Sequence of chain 4.C:
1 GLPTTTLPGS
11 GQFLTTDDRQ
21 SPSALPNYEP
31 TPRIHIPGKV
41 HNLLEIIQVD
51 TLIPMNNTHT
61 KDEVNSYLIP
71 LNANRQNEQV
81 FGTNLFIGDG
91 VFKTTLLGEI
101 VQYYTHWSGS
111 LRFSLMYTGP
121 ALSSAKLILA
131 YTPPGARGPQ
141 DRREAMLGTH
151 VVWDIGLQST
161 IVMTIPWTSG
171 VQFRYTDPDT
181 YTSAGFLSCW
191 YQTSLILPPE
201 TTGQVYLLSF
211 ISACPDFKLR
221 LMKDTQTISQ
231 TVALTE

A small-molecule ligand and the protein it binds are described below.
Small molecule (SMILES): Cc1cc(CCCCCOc2ccc(C3=NCCO3)cc2)on1

Sequence of chain 4.A:
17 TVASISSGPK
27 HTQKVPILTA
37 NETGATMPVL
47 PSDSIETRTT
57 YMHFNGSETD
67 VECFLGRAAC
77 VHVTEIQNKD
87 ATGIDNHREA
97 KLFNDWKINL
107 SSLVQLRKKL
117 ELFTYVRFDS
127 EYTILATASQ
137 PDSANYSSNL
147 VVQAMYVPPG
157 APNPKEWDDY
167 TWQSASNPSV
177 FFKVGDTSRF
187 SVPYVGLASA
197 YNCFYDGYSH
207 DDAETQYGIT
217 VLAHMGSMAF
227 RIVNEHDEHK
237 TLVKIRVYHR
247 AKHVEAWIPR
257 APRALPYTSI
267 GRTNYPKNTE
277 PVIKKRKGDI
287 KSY

Binding-site contacts:
Ligand atom C4 contacts residue LEU106 of chain 4.A at 3.5 Å (hydrophobic).
Ligand atom C6B contacts residue TYR128 of chain 4.A at 3.3 Å (hydrophobic).
Ligand atom C2B contacts residue VAL188 of chain 4.A at 3.5 Å (hydrophobic).
Ligand atom C5C contacts residue VAL188 of chain 4.A at 4.1 Å (hydrophobic).
Ligand atom C1B contacts residue TYR128 of chain 4.A at 3.6 Å (hydrophobic).
Ligand atom C5A contacts residue VAL176 of chain 4.A at 3.6 Å (hydrophobic).
Ligand atom C4A contacts residue PRO174 of chain 4.A at 3.1 Å (hydrophobic).
Ligand atom N2 contacts residue MET221 of chain 4.A at 3.4 Å (h-bond).
Ligand atom C5A contacts residue ALA150 of chain 4.A at 4.0 Å (hydrophobic).
Ligand atom C1C contacts residue MET221 of chain 4.A at 4.0 Å (hydrophobic).
Ligand atom O1B contacts residue TYR128 of chain 4.A at 3.4 Å (h-bond).
Ligand atom C2A contacts residue TYR152 of chain 4.A at 3.6 Å (hydrophobic).
Ligand atom C5B contacts residue PHE186 of chain 4.A at 3.9 Å (hydrophobic).
Ligand atom C2C contacts residue TYR197 of chain 4.A at 3.7 Å (hydrophobic).
Ligand atom C4C contacts residue VAL191 of chain 4.A at 3.0 Å (hydrophobic).
Ligand atom C1B contacts residue VAL188 of chain 4.A at 3.8 Å (hydrophobic).
Ligand atom C1B contacts residue ILE104 of chain 4.A at 4.0 Å (hydrophobic).
Ligand atom C2A contacts residue PHE186 of chain 4.A at 3.3 Å (hydrophobic).
Ligand atom C4B contacts residue PHE186 of chain 4.A at 3.6 Å (hydrophobic).
Ligand atom C1C contacts residue TYR128 of chain 4.A at 3.9 Å (hydrophobic).
Ligand atom O1A contacts residue PHE186 of chain 4.A at 3.0 Å.
Ligand atom C4C contacts residue VAL188 of chain 4.A at 3.7 Å (hydrophobic).
Ligand atom C3B contacts residue VAL188 of chain 4.A at 3.8 Å (hydrophobic).
Ligand atom C5 contacts residue MET221 of chain 4.A at 3.6 Å (hydrophobic).
Ligand atom C3B contacts residue TYR152 of chain 4.A at 3.7 Å (hydrophobic).
Ligand atom C4B contacts residue TYR152 of chain 4.A at 3.8 Å (hydrophobic).
Ligand atom N3A contacts residue PHE186 of chain 4.A at 4.0 Å.
Ligand atom C5A contacts residue PHE186 of chain 4.A at 3.5 Å (hydrophobic).
Ligand atom C5C contacts residue VAL191 of chain 4.A at 3.8 Å (hydrophobic).
Ligand atom C6B contacts residue ILE104 of chain 4.A at 3.6 Å (hydrophobic).
Ligand atom N3A contacts residue PRO174 of chain 4.A at 3.7 Å.
Ligand atom C5B contacts residue MET224 of chain 4.A at 3.8 Å (hydrophobic).
Ligand atom C5B contacts residue TYR128 of chain 4.A at 4.0 Å (hydrophobic).
Ligand atom N3A contacts residue TYR152 of chain 4.A at 3.5 Å.
Ligand atom O1 contacts residue MET221 of chain 4.A at 2.5 Å (h-bond).
Ligand atom N3A contacts residue ALA24 of chain 4.C at 3.8 Å.
Ligand atom C3C contacts residue TYR128 of chain 4.A at 3.4 Å (hydrophobic).
Ligand atom C2C contacts residue MET221 of chain 4.A at 4.0 Å (hydrophobic).
Ligand atom C1C contacts residue LEU106 of chain 4.A at 4.0 Å (hydrophobic).
Ligand atom O1B contacts residue ILE104 of chain 4.A at 3.9 Å.